Sequence of chain 1.B:
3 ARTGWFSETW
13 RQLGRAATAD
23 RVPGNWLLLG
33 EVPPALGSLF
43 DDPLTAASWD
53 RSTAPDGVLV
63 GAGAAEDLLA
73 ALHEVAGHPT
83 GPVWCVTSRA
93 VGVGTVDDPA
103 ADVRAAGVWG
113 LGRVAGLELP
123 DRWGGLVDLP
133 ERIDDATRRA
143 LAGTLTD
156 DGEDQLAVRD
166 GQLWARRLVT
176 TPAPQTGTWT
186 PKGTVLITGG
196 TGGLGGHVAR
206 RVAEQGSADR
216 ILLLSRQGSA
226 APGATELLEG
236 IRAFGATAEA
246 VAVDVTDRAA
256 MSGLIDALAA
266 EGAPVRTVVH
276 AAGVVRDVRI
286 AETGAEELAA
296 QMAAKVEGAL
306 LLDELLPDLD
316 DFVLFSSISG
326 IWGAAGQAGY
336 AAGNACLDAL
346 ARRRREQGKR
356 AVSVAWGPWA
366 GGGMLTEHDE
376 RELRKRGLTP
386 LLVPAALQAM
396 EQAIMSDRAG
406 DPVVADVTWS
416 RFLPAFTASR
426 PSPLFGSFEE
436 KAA

This protein binds this small molecule.
Small molecule (SMILES): NCCCCCC(=O)O

Binding-site contacts:
Ligand atom C contacts residue TYR335 of chain 1.B at 3.3 Å (hydrophobic).
Ligand atom O contacts residue NDP1 of chain 1.D at 3.0 Å.
Ligand atom OXT contacts residue TYR335 of chain 1.B at 4.1 Å.
Ligand atom C6 contacts residue GLN332 of chain 1.B at 3.7 Å.
Ligand atom C4 contacts residue LEU370 of chain 1.B at 3.2 Å (hydrophobic).
Ligand atom C6 contacts residue VAL280 of chain 1.B at 3.9 Å (hydrophobic).
Ligand atom C contacts residue SER322 of chain 1.B at 3.6 Å.
Ligand atom C3 contacts residue MET369 of chain 1.B at 3.6 Å (hydrophobic).
Ligand atom OXT contacts residue SER322 of chain 1.B at 3.8 Å.
Ligand atom C2 contacts residue MET369 of chain 1.B at 4.2 Å (hydrophobic).
Ligand atom C5 contacts residue GLN332 of chain 1.B at 3.5 Å.
Ligand atom C5 contacts residue VAL280 of chain 1.B at 4.2 Å (hydrophobic).
Ligand atom C4 contacts residue VAL280 of chain 1.B at 3.7 Å (hydrophobic).
Ligand atom C5 contacts residue ASP374 of chain 1.B at 4.4 Å.
Ligand atom C2 contacts residue NDP1 of chain 1.D at 3.8 Å.
Ligand atom C3 contacts residue VAL280 of chain 1.B at 3.9 Å (hydrophobic).
Ligand atom C4 contacts residue MET369 of chain 1.B at 3.9 Å (hydrophobic).
Ligand atom N contacts residue LEU370 of chain 1.B at 4.0 Å.
Ligand atom C6 contacts residue LEU370 of chain 1.B at 4.3 Å (hydrophobic).
Ligand atom O contacts residue TYR335 of chain 1.B at 2.5 Å (h-bond).
Ligand atom C contacts residue NDP1 of chain 1.D at 3.7 Å.
Ligand atom O contacts residue SER322 of chain 1.B at 2.7 Å (h-bond).
Ligand atom C6 contacts residue ASP374 of chain 1.B at 3.9 Å.
Ligand atom C3 contacts residue LEU370 of chain 1.B at 4.0 Å (hydrophobic).
Ligand atom C2 contacts residue LEU370 of chain 1.B at 3.7 Å (hydrophobic).
Ligand atom O contacts residue TRP361 of chain 1.B at 4.5 Å.
Ligand atom N contacts residue ASP374 of chain 1.B at 2.7 Å (salt-bridge).
Ligand atom N contacts residue MET369 of chain 1.B at 3.9 Å.
Ligand atom C2 contacts residue TYR335 of chain 1.B at 3.4 Å (hydrophobic).
Ligand atom C3 contacts residue TYR335 of chain 1.B at 3.4 Å (hydrophobic).
Ligand atom N contacts residue VAL280 of chain 1.B at 4.1 Å.
Ligand atom C5 contacts residue LEU370 of chain 1.B at 3.4 Å (hydrophobic).